This protein binds this small molecule.
Small molecule (SMILES): O=C(O)c1ccccc1O

Sequence of chain 1.A:
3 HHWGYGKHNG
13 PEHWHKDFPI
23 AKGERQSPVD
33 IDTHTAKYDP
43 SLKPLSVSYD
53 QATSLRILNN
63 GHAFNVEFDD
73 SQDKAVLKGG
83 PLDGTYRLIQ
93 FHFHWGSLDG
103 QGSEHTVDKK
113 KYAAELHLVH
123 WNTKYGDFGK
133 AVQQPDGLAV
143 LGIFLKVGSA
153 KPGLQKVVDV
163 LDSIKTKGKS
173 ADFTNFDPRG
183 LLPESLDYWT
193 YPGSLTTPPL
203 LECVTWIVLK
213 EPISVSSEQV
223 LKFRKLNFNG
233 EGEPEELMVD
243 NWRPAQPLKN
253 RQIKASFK

Binding-site contacts:
Ligand atom C1' contacts residue LYS224 of chain 1.A at 4.1 Å.
Ligand atom C6 contacts residue ASP164 of chain 1.A at 3.9 Å.
Ligand atom C1' contacts residue ASP164 of chain 1.A at 4.2 Å.
Ligand atom C5 contacts residue LYS224 of chain 1.A at 3.6 Å.
Ligand atom O1' contacts residue ASP164 of chain 1.A at 4.0 Å.
Ligand atom C4 contacts residue LYS227 of chain 1.A at 3.7 Å.
Ligand atom C5 contacts residue LEU163 of chain 1.A at 3.7 Å (hydrophobic).
Ligand atom C4 contacts residue LYS167 of chain 1.A at 4.0 Å.
Ligand atom C5 contacts residue ASP164 of chain 1.A at 4.0 Å.
Ligand atom C4 contacts residue ASP164 of chain 1.A at 3.9 Å.
Ligand atom C4 contacts residue LEU163 of chain 1.A at 3.9 Å (hydrophobic).
Ligand atom C6 contacts residue LYS224 of chain 1.A at 3.5 Å.
Ligand atom C1 contacts residue ASP164 of chain 1.A at 3.9 Å.
Ligand atom C5 contacts residue LYS227 of chain 1.A at 3.6 Å.
Ligand atom C6 contacts residue LEU163 of chain 1.A at 3.8 Å (hydrophobic).
Ligand atom C6 contacts residue LYS227 of chain 1.A at 3.9 Å.
Ligand atom C1 contacts residue LYS227 of chain 1.A at 4.2 Å.
Ligand atom C2 contacts residue LYS227 of chain 1.A at 4.5 Å.
Ligand atom C4 contacts residue LEU228 of chain 1.A at 4.2 Å (hydrophobic).
Ligand atom O2 contacts residue ASP164 of chain 1.A at 3.4 Å.
Ligand atom O2' contacts residue VAL160 of chain 1.A at 4.3 Å.
Ligand atom C5 contacts residue LEU228 of chain 1.A at 4.0 Å (hydrophobic).
Ligand atom C3 contacts residue ASP164 of chain 1.A at 3.6 Å.
Ligand atom C3 contacts residue LYS167 of chain 1.A at 4.2 Å.
Ligand atom C1' contacts residue LYS227 of chain 1.A at 4.4 Å.
Ligand atom O2' contacts residue LYS224 of chain 1.A at 2.9 Å.
Ligand atom C2 contacts residue ASP164 of chain 1.A at 3.5 Å.
Ligand atom C3 contacts residue LYS227 of chain 1.A at 4.2 Å.